Sequence of chain 59.C:
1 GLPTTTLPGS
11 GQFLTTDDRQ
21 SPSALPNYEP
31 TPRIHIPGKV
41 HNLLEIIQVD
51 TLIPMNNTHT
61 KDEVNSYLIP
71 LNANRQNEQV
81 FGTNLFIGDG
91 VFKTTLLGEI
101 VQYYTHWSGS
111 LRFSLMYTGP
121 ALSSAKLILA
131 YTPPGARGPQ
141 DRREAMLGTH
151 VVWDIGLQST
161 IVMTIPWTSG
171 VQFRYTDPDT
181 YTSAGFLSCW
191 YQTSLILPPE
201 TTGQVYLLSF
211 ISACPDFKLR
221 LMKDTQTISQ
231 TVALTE

The protein below binds the small molecule below.
Small molecule (SMILES): Cc1cc(CCCCCCCOc2ccc(C3=N[C@@H](C)CO3)cc2)on1

Sequence of chain 59.A:
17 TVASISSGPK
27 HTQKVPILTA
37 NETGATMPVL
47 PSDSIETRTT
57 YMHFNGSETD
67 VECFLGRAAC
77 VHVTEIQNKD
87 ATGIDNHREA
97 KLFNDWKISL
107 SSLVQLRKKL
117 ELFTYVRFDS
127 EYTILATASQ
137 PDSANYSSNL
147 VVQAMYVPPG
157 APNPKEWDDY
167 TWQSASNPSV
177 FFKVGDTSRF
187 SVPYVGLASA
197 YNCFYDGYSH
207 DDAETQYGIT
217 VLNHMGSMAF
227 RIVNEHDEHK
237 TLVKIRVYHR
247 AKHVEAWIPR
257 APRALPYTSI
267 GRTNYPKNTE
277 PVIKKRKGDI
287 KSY

Binding-site contacts:
Ligand atom N2 contacts residue PRO174 of chain 59.A at 3.9 Å.
Ligand atom C7C contacts residue TYR128 of chain 59.A at 3.6 Å (hydrophobic).
Ligand atom C2C contacts residue VAL188 of chain 59.A at 3.2 Å (hydrophobic).
Ligand atom C3 contacts residue PRO174 of chain 59.A at 3.8 Å (hydrophobic).
Ligand atom C1B contacts residue MET221 of chain 59.A at 4.0 Å (hydrophobic).
Ligand atom C31 contacts residue SER175 of chain 59.A at 3.6 Å.
Ligand atom N2 contacts residue ALA24 of chain 59.C at 3.4 Å.
Ligand atom C4 contacts residue TYR152 of chain 59.A at 3.9 Å (hydrophobic).
Ligand atom C5 contacts residue PHE186 of chain 59.A at 3.5 Å (hydrophobic).
Ligand atom C5B contacts residue TYR197 of chain 59.A at 3.7 Å (hydrophobic).
Ligand atom C5B contacts residue LEU106 of chain 59.A at 3.7 Å (hydrophobic).
Ligand atom C3B contacts residue MET221 of chain 59.A at 4.0 Å (hydrophobic).
Ligand atom O1 contacts residue TYR152 of chain 59.A at 3.9 Å.
Ligand atom O1 contacts residue VAL188 of chain 59.A at 3.8 Å.
Ligand atom O1 contacts residue ALA24 of chain 59.C at 3.6 Å.
Ligand atom O1B contacts residue MET221 of chain 59.A at 3.4 Å.
Ligand atom C31 contacts residue VAL176 of chain 59.A at 3.3 Å (hydrophobic).
Ligand atom C5C contacts residue TYR128 of chain 59.A at 3.5 Å (hydrophobic).
Ligand atom C2B contacts residue MET221 of chain 59.A at 3.6 Å (hydrophobic).
Ligand atom C31 contacts residue ALA150 of chain 59.A at 3.5 Å (hydrophobic).
Ligand atom O1B contacts residue ILE104 of chain 59.A at 3.8 Å.
Ligand atom O1 contacts residue PHE186 of chain 59.A at 3.5 Å.
Ligand atom C6C contacts residue VAL191 of chain 59.A at 3.2 Å (hydrophobic).
Ligand atom O1B contacts residue TYR128 of chain 59.A at 3.9 Å.
Ligand atom C4 contacts residue PHE186 of chain 59.A at 3.6 Å (hydrophobic).
Ligand atom C3C contacts residue VAL188 of chain 59.A at 3.3 Å (hydrophobic).
Ligand atom C6B contacts residue TYR197 of chain 59.A at 3.6 Å (hydrophobic).
Ligand atom C4C contacts residue ILE104 of chain 59.A at 3.7 Å (hydrophobic).
Ligand atom C31 contacts residue PRO174 of chain 59.A at 3.4 Å (hydrophobic).
Ligand atom C6C contacts residue MET221 of chain 59.A at 3.7 Å (hydrophobic).
Ligand atom C3C contacts residue TYR128 of chain 59.A at 3.9 Å (hydrophobic).
Ligand atom C3 contacts residue PHE186 of chain 59.A at 3.8 Å (hydrophobic).
Ligand atom C7C contacts residue TYR197 of chain 59.A at 3.8 Å (hydrophobic).
Ligand atom C4C contacts residue TYR152 of chain 59.A at 3.8 Å (hydrophobic).
Ligand atom C1C contacts residue TYR152 of chain 59.A at 4.0 Å (hydrophobic).
Ligand atom CM1 contacts residue SER107 of chain 59.A at 3.6 Å.
Ligand atom C5 contacts residue TYR152 of chain 59.A at 3.8 Å (hydrophobic).
Ligand atom C5C contacts residue ILE104 of chain 59.A at 3.5 Å (hydrophobic).
Ligand atom C4 contacts residue MET224 of chain 59.A at 3.8 Å (hydrophobic).
Ligand atom N2 contacts residue PHE186 of chain 59.A at 3.7 Å.